A small-molecule ligand and the protein it binds are described below.
Small molecule (SMILES): CC(=O)N[C@@H]1[C@@H](O)[C@H](O)[C@@H](CO)O[C@H]1O

Binding-site contacts:
Ligand atom O7 contacts residue ASN291 of chain 1.B at 3.1 Å (h-bond).
Ligand atom C1 contacts residue SER294 of chain 1.B at 4.3 Å.
Ligand atom C7 contacts residue ASN291 of chain 1.B at 3.3 Å.
Ligand atom O5 contacts residue LEU296 of chain 1.B at 4.2 Å.
Ligand atom C8 contacts residue GLU292 of chain 1.B at 3.0 Å.
Ligand atom O7 contacts residue GLU292 of chain 1.B at 3.6 Å.
Ligand atom N2 contacts residue ASN291 of chain 1.B at 3.1 Å (h-bond).
Ligand atom C4 contacts residue ASN291 of chain 1.B at 4.1 Å.
Ligand atom C3 contacts residue ASN291 of chain 1.B at 3.8 Å.
Ligand atom C1 contacts residue THR293 of chain 1.B at 4.4 Å.
Ligand atom C1 contacts residue ASN291 of chain 1.B at 1.5 Å.
Ligand atom C2 contacts residue ASN291 of chain 1.B at 2.4 Å.
Ligand atom O5 contacts residue ASN291 of chain 1.B at 2.3 Å (h-bond).
Ligand atom O5 contacts residue SER294 of chain 1.B at 3.7 Å.
Ligand atom C5 contacts residue ASN291 of chain 1.B at 3.7 Å.
Ligand atom C6 contacts residue LEU296 of chain 1.B at 4.2 Å (hydrophobic).
Ligand atom N2 contacts residue GLU292 of chain 1.B at 4.0 Å.
Ligand atom C7 contacts residue GLU292 of chain 1.B at 3.4 Å.

Sequence of chain 1.B:
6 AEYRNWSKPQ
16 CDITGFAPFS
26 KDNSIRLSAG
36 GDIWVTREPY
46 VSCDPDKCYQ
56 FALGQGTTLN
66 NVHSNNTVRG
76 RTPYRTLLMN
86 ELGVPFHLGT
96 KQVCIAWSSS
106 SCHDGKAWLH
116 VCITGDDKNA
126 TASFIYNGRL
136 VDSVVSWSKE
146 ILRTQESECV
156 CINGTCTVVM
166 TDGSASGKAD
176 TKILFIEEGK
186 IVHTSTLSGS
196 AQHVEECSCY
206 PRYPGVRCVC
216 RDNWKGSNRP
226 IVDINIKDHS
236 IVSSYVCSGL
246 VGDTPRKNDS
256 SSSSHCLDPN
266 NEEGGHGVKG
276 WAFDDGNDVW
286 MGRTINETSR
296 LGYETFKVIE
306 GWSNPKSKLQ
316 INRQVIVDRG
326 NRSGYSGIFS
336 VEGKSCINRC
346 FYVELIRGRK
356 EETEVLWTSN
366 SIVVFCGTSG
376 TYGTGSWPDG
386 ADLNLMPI